The small molecule below binds the protein below.
Small molecule (SMILES): C=Cc1ccccc1

Binding-site contacts:
Ligand atom CAH contacts residue ALA265 of chain 1.B at 4.3 Å (hydrophobic).
Ligand atom CAF contacts residue ALA265 of chain 1.B at 3.4 Å (hydrophobic).
Ligand atom CAH contacts residue ILE264 of chain 1.B at 3.7 Å (hydrophobic).
Ligand atom CAA contacts residue ALA83 of chain 1.B at 4.2 Å (hydrophobic).
Ligand atom CAF contacts residue MI91 of chain 1.F at 4.5 Å.
Ligand atom CAF contacts residue D0L1 of chain 1.G at 4.2 Å.
Ligand atom CAH contacts residue D0L1 of chain 1.G at 4.1 Å.
Ligand atom CAA contacts residue PHE88 of chain 1.B at 3.8 Å (hydrophobic).
Ligand atom CAG contacts residue D0L1 of chain 1.G at 3.8 Å.
Ligand atom CAF contacts residue ILE264 of chain 1.B at 4.5 Å (hydrophobic).
Ligand atom CAE contacts residue ILE264 of chain 1.B at 3.6 Å (hydrophobic).
Ligand atom CAD contacts residue PHE88 of chain 1.B at 3.7 Å (hydrophobic).
Ligand atom CAG contacts residue LEU182 of chain 1.B at 4.0 Å (hydrophobic).
Ligand atom CAA contacts residue VAL79 of chain 1.B at 4.1 Å (hydrophobic).
Ligand atom CAC contacts residue D0L1 of chain 1.G at 3.6 Å.
Ligand atom CAC contacts residue THR269 of chain 1.B at 4.2 Å.
Ligand atom CAC contacts residue ILE264 of chain 1.B at 4.4 Å (hydrophobic).
Ligand atom CAD contacts residue ALA265 of chain 1.B at 3.6 Å (hydrophobic).
Ligand atom CAB contacts residue ILE264 of chain 1.B at 4.1 Å (hydrophobic).
Ligand atom CAF contacts residue PHE88 of chain 1.B at 3.6 Å (hydrophobic).
Ligand atom CAD contacts residue D0L1 of chain 1.G at 3.9 Å.
Ligand atom CAD contacts residue MI91 of chain 1.F at 3.8 Å.
Ligand atom CAE contacts residue D0L1 of chain 1.G at 3.6 Å.
Ligand atom CAD contacts residue THR269 of chain 1.B at 4.5 Å.
Ligand atom CAC contacts residue THR439 of chain 1.B at 3.5 Å.
Ligand atom CAE contacts residue LEU182 of chain 1.B at 4.4 Å (hydrophobic).
Ligand atom CAB contacts residue VAL79 of chain 1.B at 3.7 Å (hydrophobic).
Ligand atom CAC contacts residue ALA265 of chain 1.B at 4.2 Å (hydrophobic).
Ligand atom CAA contacts residue THR261 of chain 1.B at 4.0 Å.
Ligand atom CAG contacts residue ILE264 of chain 1.B at 3.2 Å (hydrophobic).
Ligand atom CAE contacts residue THR439 of chain 1.B at 3.8 Å.

Sequence of chain 1.B:
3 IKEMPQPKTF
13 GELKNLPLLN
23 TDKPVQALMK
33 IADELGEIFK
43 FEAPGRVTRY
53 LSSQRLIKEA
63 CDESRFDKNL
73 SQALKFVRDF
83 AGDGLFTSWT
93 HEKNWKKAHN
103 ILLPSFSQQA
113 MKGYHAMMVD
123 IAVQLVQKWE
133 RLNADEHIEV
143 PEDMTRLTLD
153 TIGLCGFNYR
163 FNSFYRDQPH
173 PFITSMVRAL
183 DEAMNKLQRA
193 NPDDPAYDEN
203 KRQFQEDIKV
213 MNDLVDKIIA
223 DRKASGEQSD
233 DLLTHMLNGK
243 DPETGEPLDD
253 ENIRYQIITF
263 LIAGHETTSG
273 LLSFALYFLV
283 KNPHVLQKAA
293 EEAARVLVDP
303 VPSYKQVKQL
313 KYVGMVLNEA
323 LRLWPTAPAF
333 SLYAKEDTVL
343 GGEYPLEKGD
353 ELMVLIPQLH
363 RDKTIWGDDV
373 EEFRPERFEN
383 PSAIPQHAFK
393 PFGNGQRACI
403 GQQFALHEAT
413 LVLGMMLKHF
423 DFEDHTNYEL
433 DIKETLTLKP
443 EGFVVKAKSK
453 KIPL